Sequence of chain 1.B:
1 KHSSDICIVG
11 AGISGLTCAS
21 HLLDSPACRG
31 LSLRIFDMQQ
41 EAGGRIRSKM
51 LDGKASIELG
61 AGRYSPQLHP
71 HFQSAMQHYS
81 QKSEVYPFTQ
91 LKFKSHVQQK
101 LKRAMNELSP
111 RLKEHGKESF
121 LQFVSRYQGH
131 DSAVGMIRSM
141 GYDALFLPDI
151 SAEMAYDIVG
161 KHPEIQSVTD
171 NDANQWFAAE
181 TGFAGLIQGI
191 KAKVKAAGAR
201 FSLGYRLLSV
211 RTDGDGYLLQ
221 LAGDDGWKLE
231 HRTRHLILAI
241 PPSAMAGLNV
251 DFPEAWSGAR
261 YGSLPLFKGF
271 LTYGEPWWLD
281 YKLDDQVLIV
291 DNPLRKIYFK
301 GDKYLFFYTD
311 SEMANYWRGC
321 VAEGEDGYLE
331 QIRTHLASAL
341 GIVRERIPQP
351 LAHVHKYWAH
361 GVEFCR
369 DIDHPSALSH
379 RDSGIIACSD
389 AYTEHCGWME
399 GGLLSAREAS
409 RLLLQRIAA

A small-molecule ligand and the protein it binds are described below.
Small molecule (SMILES): Cc1cccc2c(C[C@H](N)C(=O)O)c[nH]c12

Binding-site contacts:
Ligand atom C09 contacts residue VAL362 of chain 1.B at 3.8 Å (hydrophobic).
Ligand atom C06 contacts residue VAL362 of chain 1.B at 3.9 Å (hydrophobic).
Ligand atom C contacts residue ARG63 of chain 1.B at 2.9 Å.
Ligand atom OXT contacts residue HIS162 of chain 1.B at 4.2 Å.
Ligand atom C02 contacts residue TYR308 of chain 1.B at 3.2 Å (hydrophobic).
Ligand atom C08 contacts residue VAL362 of chain 1.B at 4.2 Å (hydrophobic).
Ligand atom OXT contacts residue ARG63 of chain 1.B at 2.6 Å (salt-bridge).
Ligand atom OXT contacts residue FAD1 of chain 1.F at 3.0 Å (h-bond).
Ligand atom C04 contacts residue VAL362 of chain 1.B at 3.7 Å (hydrophobic).
Ligand atom C02 contacts residue LEU266 of chain 1.B at 4.0 Å (hydrophobic).
Ligand atom O contacts residue FAD1 of chain 1.F at 3.1 Å (h-bond).
Ligand atom OXT contacts residue TRP396 of chain 1.B at 3.8 Å.
Ligand atom N contacts residue ARG63 of chain 1.B at 3.0 Å (salt-bridge).
Ligand atom C05 contacts residue HIS162 of chain 1.B at 4.1 Å.
Ligand atom C contacts residue FAD1 of chain 1.F at 3.6 Å.
Ligand atom C03 contacts residue TYR308 of chain 1.B at 3.9 Å (hydrophobic).
Ligand atom C11 contacts residue TYR308 of chain 1.B at 3.7 Å (hydrophobic).
Ligand atom C03 contacts residue VAL362 of chain 1.B at 3.9 Å (hydrophobic).
Ligand atom CA contacts residue ARG63 of chain 1.B at 3.4 Å.
Ligand atom C09 contacts residue HIS162 of chain 1.B at 3.7 Å.
Ligand atom C contacts residue TYR308 of chain 1.B at 3.6 Å (hydrophobic).
Ligand atom C05 contacts residue VAL362 of chain 1.B at 3.9 Å (hydrophobic).
Ligand atom C03 contacts residue HIS162 of chain 1.B at 3.4 Å.
Ligand atom O contacts residue ARG63 of chain 1.B at 3.2 Å (salt-bridge).
Ligand atom C06 contacts residue ILE158 of chain 1.B at 4.2 Å (hydrophobic).
Ligand atom O contacts residue TYR308 of chain 1.B at 2.8 Å (h-bond).
Ligand atom C11 contacts residue VAL362 of chain 1.B at 4.2 Å (hydrophobic).
Ligand atom C contacts residue HIS162 of chain 1.B at 4.1 Å.
Ligand atom N01 contacts residue TYR142 of chain 1.B at 3.9 Å.
Ligand atom C07 contacts residue ALA144 of chain 1.B at 3.2 Å (hydrophobic).
Ligand atom CA contacts residue HIS162 of chain 1.B at 3.0 Å.
Ligand atom N contacts residue HIS162 of chain 1.B at 2.9 Å.
Ligand atom C04 contacts residue HIS162 of chain 1.B at 3.5 Å.
Ligand atom N contacts residue TYR142 of chain 1.B at 3.2 Å.
Ligand atom C02 contacts residue TYR142 of chain 1.B at 3.8 Å (hydrophobic).
Ligand atom C08 contacts residue ILE158 of chain 1.B at 3.9 Å (hydrophobic).
Ligand atom CA contacts residue TYR308 of chain 1.B at 3.6 Å (hydrophobic).
Ligand atom N contacts residue TYR308 of chain 1.B at 3.1 Å (h-bond).
Ligand atom C11 contacts residue HIS162 of chain 1.B at 3.5 Å.
Ligand atom C02 contacts residue HIS162 of chain 1.B at 4.0 Å.